Sequence of chain 1.A:
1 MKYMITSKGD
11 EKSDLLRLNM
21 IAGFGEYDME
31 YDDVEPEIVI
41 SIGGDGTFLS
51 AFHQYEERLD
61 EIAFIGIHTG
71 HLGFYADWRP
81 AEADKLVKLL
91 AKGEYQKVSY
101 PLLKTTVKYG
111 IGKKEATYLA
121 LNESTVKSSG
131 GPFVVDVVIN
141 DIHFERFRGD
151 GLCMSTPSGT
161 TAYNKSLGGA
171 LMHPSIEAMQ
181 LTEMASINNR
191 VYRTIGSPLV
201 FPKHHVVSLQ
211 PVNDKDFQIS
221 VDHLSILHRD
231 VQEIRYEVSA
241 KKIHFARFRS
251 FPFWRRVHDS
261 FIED

Binding-site contacts:
Ligand atom N62 contacts residue TYR163 of chain 4.A at 3.7 Å.
Ligand atom N32 contacts residue TYR163 of chain 4.A at 3.3 Å (h-bond).
Ligand atom C22 contacts residue ALA162 of chain 4.A at 3.8 Å (hydrophobic).
Ligand atom C51 contacts residue ALA162 of chain 4.A at 3.7 Å (hydrophobic).
Ligand atom C2' contacts residue GLU123 of chain 4.A at 3.2 Å.
Ligand atom C21 contacts residue THR161 of chain 4.A at 3.2 Å.
Ligand atom N61 contacts residue SER158 of chain 4.A at 3.2 Å (h-bond).
Ligand atom O2R contacts residue LEU72 of chain 4.A at 3.6 Å.
Ligand atom C3' contacts residue GLU123 of chain 4.A at 3.1 Å.
Ligand atom N12 contacts residue ILE187 of chain 1.A at 3.3 Å.
Ligand atom C51 contacts residue ASN122 of chain 4.A at 3.8 Å.
Ligand atom O3' contacts residue ASP222 of chain 4.A at 3.8 Å.
Ligand atom O2R contacts residue ASP45 of chain 4.A at 3.3 Å (salt-bridge).
Ligand atom N61 contacts residue THR161 of chain 4.A at 3.5 Å (h-bond).
Ligand atom N62 contacts residue ASP150 of chain 1.A at 3.0 Å (salt-bridge).
Ligand atom N11 contacts residue ALA162 of chain 4.A at 3.7 Å.
Ligand atom C52 contacts residue TYR163 of chain 4.A at 3.8 Å (hydrophobic).
Ligand atom O3' contacts residue ASN122 of chain 4.A at 3.0 Å (h-bond).
Ligand atom N61 contacts residue TYR75 of chain 4.A at 3.5 Å (h-bond).
Ligand atom N11 contacts residue PHE74 of chain 4.A at 3.5 Å.
Ligand atom N61 contacts residue ASN122 of chain 4.A at 3.1 Å (h-bond).
Ligand atom N12 contacts residue SER166 of chain 4.A at 2.8 Å (h-bond).
Ligand atom C22 contacts residue ILE187 of chain 1.A at 3.6 Å (hydrophobic).
Ligand atom N71 contacts residue ASN122 of chain 4.A at 3.0 Å (h-bond).
Ligand atom C61 contacts residue ALA162 of chain 4.A at 3.6 Å (hydrophobic).
Ligand atom O2' contacts residue ASN122 of chain 4.A at 3.7 Å.
Ligand atom C81 contacts residue ASN122 of chain 4.A at 3.6 Å.
Ligand atom C62 contacts residue TYR163 of chain 4.A at 3.7 Å (hydrophobic).
Ligand atom O2' contacts residue TYR163 of chain 4.A at 3.4 Å (h-bond).
Ligand atom C22 contacts residue SER166 of chain 4.A at 3.0 Å.
Ligand atom C61 contacts residue THR161 of chain 4.A at 3.5 Å.
Ligand atom C81 contacts residue ASP45 of chain 4.A at 3.5 Å.
Ligand atom C21 contacts residue PHE74 of chain 4.A at 3.4 Å (hydrophobic).
Ligand atom O2' contacts residue ALA162 of chain 4.A at 3.1 Å.
Ligand atom N32 contacts residue ALA162 of chain 4.A at 3.7 Å.
Ligand atom O3' contacts residue GLU123 of chain 4.A at 2.6 Å (salt-bridge).
Ligand atom O2' contacts residue GLU123 of chain 4.A at 2.6 Å (salt-bridge).
Ligand atom N62 contacts residue ALA185 of chain 1.A at 3.1 Å (h-bond).
Ligand atom N11 contacts residue THR161 of chain 4.A at 2.6 Å (h-bond).
Ligand atom C22 contacts residue TYR163 of chain 4.A at 3.5 Å (hydrophobic).

A small-molecule ligand and the protein it binds are described below.
Small molecule (SMILES): Nc1ncnc2c1ncn2[C@@H]1O[C@H](CSSC[C@H]2O[C@@H](n3cnc4c(N)ncnc43)[C@H](O)[C@@H]2O)[C@@H](O)[C@H]1O

Sequence of chain 4.A:
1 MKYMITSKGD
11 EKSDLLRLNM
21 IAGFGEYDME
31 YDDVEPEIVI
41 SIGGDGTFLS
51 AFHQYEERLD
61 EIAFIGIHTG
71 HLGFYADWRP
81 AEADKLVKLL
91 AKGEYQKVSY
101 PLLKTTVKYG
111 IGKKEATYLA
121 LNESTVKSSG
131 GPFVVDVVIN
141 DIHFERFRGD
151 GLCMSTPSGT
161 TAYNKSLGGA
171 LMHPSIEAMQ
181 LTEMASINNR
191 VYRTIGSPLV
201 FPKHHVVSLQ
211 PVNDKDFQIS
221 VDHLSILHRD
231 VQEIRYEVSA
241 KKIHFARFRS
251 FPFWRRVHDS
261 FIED